Sequence of chain 1.A:
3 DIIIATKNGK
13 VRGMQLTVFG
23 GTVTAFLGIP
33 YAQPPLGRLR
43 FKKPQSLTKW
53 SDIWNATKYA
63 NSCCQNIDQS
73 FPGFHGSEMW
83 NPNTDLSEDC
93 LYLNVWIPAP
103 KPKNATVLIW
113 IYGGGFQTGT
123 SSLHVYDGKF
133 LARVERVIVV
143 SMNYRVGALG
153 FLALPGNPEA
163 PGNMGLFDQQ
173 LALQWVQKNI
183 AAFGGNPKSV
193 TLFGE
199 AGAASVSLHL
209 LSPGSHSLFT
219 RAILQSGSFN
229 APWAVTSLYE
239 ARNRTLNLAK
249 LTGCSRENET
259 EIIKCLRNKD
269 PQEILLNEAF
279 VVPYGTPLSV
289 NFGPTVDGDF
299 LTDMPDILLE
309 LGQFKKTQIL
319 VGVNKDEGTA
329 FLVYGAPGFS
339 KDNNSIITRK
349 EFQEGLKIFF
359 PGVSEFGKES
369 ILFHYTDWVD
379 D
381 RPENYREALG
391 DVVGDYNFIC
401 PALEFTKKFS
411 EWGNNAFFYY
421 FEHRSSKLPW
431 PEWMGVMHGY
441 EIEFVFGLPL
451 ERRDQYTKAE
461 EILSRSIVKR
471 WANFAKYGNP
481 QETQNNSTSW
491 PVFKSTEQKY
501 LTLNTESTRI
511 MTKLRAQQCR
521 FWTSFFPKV

Binding-site contacts:
Ligand atom O6 contacts residue GLU259 of chain 1.A at 4.1 Å.
Ligand atom O7 contacts residue ASN256 of chain 1.A at 3.1 Å (h-bond).
Ligand atom C1 contacts residue ASN256 of chain 1.A at 2.5 Å.
Ligand atom C8 contacts residue ASN256 of chain 1.A at 3.9 Å.
Ligand atom O5 contacts residue ASN256 of chain 1.A at 3.6 Å (h-bond).
Ligand atom C7 contacts residue ASN256 of chain 1.A at 3.1 Å.
Ligand atom O6 contacts residue THR258 of chain 1.A at 3.7 Å.
Ligand atom N2 contacts residue ASN256 of chain 1.A at 3.1 Å (h-bond).
Ligand atom C2 contacts residue ASN256 of chain 1.A at 3.3 Å.

A protein and the small-molecule ligand that binds it are described below.
Small molecule (SMILES): CC(=O)N[C@@H]1[C@@H](O)[C@H](O)[C@@H](CO)O[C@H]1O